Sequence of chain 26.A:
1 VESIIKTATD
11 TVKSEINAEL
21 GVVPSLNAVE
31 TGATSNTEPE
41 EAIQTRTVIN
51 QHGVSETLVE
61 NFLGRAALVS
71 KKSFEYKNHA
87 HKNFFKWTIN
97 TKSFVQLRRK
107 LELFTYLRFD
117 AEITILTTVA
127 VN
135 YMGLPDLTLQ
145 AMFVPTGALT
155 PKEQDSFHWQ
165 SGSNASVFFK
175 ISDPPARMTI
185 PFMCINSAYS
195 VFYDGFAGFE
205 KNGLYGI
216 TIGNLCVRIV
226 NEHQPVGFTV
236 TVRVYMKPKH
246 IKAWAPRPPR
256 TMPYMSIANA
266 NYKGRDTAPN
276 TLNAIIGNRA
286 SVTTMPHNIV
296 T

Sequence of chain 26.C:
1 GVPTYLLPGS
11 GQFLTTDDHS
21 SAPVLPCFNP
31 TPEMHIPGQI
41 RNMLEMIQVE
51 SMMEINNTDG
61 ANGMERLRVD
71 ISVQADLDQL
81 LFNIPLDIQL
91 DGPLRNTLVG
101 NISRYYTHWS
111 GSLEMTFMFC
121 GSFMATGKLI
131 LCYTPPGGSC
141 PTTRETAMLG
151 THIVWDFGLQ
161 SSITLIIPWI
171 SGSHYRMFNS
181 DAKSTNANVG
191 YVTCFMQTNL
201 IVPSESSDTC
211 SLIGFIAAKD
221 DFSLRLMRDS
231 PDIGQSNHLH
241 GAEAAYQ

The protein below binds the small molecule below.
Small molecule (SMILES): Cc1cc(CCCOc2c(C)cc(-c3noc(C(F)(F)F)n3)cc2C)on1

Binding-site contacts:
Ligand atom CM2 contacts residue ILE95 of chain 26.A at 4.0 Å (hydrophobic).
Ligand atom O1 contacts residue THR97 of chain 26.A at 3.8 Å.
Ligand atom C5 contacts residue TYR193 of chain 26.A at 4.0 Å (hydrophobic).
Ligand atom N3A contacts residue PHE147 of chain 26.A at 3.9 Å.
Ligand atom C3B contacts residue ILE184 of chain 26.A at 3.5 Å (hydrophobic).
Ligand atom CM6 contacts residue TRP93 of chain 26.A at 3.7 Å (hydrophobic).
Ligand atom CM2 contacts residue PHE147 of chain 26.A at 3.8 Å (hydrophobic).
Ligand atom C2B contacts residue ILE184 of chain 26.A at 3.8 Å (hydrophobic).
Ligand atom N1A contacts residue ILE119 of chain 26.A at 3.8 Å.
Ligand atom F3 contacts residue PHE147 of chain 26.A at 3.5 Å.
Ligand atom C4 contacts residue ILE217 of chain 26.A at 4.0 Å (hydrophobic).
Ligand atom C1B contacts residue ILE95 of chain 26.A at 3.6 Å (hydrophobic).
Ligand atom O1B contacts residue ILE119 of chain 26.A at 3.9 Å.
Ligand atom N2 contacts residue THR97 of chain 26.A at 3.8 Å.
Ligand atom F2 contacts residue ALA145 of chain 26.A at 2.8 Å.
Ligand atom F3 contacts residue VAL24 of chain 26.C at 3.3 Å.
Ligand atom F1 contacts residue MET182 of chain 26.A at 3.2 Å.
Ligand atom F2 contacts residue VAL171 of chain 26.A at 3.9 Å.
Ligand atom F2 contacts residue ALA169 of chain 26.A at 3.6 Å.
Ligand atom C2B contacts residue ILE95 of chain 26.A at 3.8 Å (hydrophobic).
Ligand atom O1A contacts residue LEU220 of chain 26.A at 3.4 Å.
Ligand atom C2A contacts residue LEU220 of chain 26.A at 3.8 Å (hydrophobic).
Ligand atom N2 contacts residue PHE115 of chain 26.A at 3.7 Å.
Ligand atom N3A contacts residue ILE184 of chain 26.A at 3.9 Å.
Ligand atom O1 contacts residue PHE115 of chain 26.A at 3.4 Å.
Ligand atom CM2 contacts residue ILE184 of chain 26.A at 3.8 Å (hydrophobic).
Ligand atom C6B contacts residue ILE119 of chain 26.A at 3.8 Å (hydrophobic).
Ligand atom F3 contacts residue ALA169 of chain 26.A at 3.7 Å.
Ligand atom C6B contacts residue ILE95 of chain 26.A at 4.0 Å (hydrophobic).
Ligand atom O1A contacts residue ILE121 of chain 26.A at 3.8 Å.
Ligand atom CM2 contacts residue ILE217 of chain 26.A at 3.4 Å (hydrophobic).
Ligand atom C1C contacts residue TYR193 of chain 26.A at 3.9 Å (hydrophobic).
Ligand atom F2 contacts residue PHE147 of chain 26.A at 3.8 Å.
Ligand atom C4 contacts residue TYR193 of chain 26.A at 3.9 Å (hydrophobic).
Ligand atom C3A contacts residue LEU220 of chain 26.A at 4.0 Å (hydrophobic).
Ligand atom CM6 contacts residue ILE119 of chain 26.A at 4.0 Å (hydrophobic).
Ligand atom N1A contacts residue LEU220 of chain 26.A at 3.3 Å.
Ligand atom C5B contacts residue ILE119 of chain 26.A at 3.9 Å (hydrophobic).
Ligand atom CM6 contacts residue ILE95 of chain 26.A at 3.9 Å (hydrophobic).
Ligand atom F1 contacts residue VAL171 of chain 26.A at 3.8 Å.

Sequence of chain 27.C:
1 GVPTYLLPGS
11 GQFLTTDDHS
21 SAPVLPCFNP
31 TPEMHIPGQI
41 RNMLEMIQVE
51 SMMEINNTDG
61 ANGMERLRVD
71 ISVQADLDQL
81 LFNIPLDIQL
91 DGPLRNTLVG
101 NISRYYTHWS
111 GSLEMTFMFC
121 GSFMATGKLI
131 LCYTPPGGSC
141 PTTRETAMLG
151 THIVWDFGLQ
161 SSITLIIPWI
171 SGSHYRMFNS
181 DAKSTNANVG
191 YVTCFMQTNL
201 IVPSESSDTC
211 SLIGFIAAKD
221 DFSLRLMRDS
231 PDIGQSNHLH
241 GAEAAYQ